Binding-site contacts:
Ligand atom C7 contacts residue TYR146 of chain 1.B at 3.9 Å (hydrophobic).
Ligand atom C5 contacts residue TYR138 of chain 1.B at 3.8 Å (hydrophobic).
Ligand atom O6 contacts residue TYR138 of chain 1.B at 4.2 Å.
Ligand atom C3 contacts residue TYR146 of chain 1.B at 4.1 Å (hydrophobic).
Ligand atom N2 contacts residue ALA137 of chain 1.B at 3.1 Å (h-bond).
Ligand atom C2 contacts residue TYR138 of chain 1.B at 3.9 Å (hydrophobic).
Ligand atom C5 contacts residue TYR138 of chain 1.B at 4.2 Å (hydrophobic).
Ligand atom O7 contacts residue TRP82 of chain 1.B at 2.9 Å (h-bond).
Ligand atom O7 contacts residue ASN23 of chain 1.B at 4.2 Å.
Ligand atom C3 contacts residue ASN23 of chain 1.B at 3.8 Å.
Ligand atom C6 contacts residue TRP82 of chain 1.B at 4.2 Å (hydrophobic).
Ligand atom C2 contacts residue ALA137 of chain 1.B at 3.5 Å (hydrophobic).
Ligand atom C5 contacts residue TRP82 of chain 1.B at 4.2 Å (hydrophobic).
Ligand atom C1 contacts residue TYR138 of chain 1.B at 3.9 Å (hydrophobic).
Ligand atom C8 contacts residue TRP82 of chain 1.B at 3.8 Å (hydrophobic).
Ligand atom C8 contacts residue CYS22 of chain 1.B at 4.2 Å (hydrophobic).
Ligand atom O4 contacts residue TYR138 of chain 1.B at 3.5 Å.
Ligand atom C8 contacts residue TYR146 of chain 1.B at 3.7 Å (hydrophobic).
Ligand atom O3 contacts residue TYR146 of chain 1.B at 3.8 Å.
Ligand atom N2 contacts residue ASN23 of chain 1.B at 2.9 Å (h-bond).
Ligand atom C7 contacts residue ASN23 of chain 1.B at 3.6 Å.
Ligand atom C2 contacts residue ASN23 of chain 1.B at 2.5 Å.
Ligand atom O5 contacts residue TYR138 of chain 1.B at 3.4 Å.
Ligand atom O6 contacts residue TRP82 of chain 1.B at 3.4 Å.
Ligand atom O7 contacts residue TYR138 of chain 1.B at 3.6 Å.
Ligand atom C1 contacts residue ALA137 of chain 1.B at 3.4 Å (hydrophobic).
Ligand atom O5 contacts residue TYR138 of chain 1.B at 4.2 Å.
Ligand atom C3 contacts residue ALA137 of chain 1.B at 3.5 Å (hydrophobic).
Ligand atom C5 contacts residue ASN23 of chain 1.B at 3.6 Å.
Ligand atom C7 contacts residue TRP82 of chain 1.B at 3.7 Å (hydrophobic).
Ligand atom O3 contacts residue TYR138 of chain 1.B at 3.9 Å.
Ligand atom O5 contacts residue ASN23 of chain 1.B at 2.3 Å (h-bond).
Ligand atom C4 contacts residue TYR138 of chain 1.B at 3.7 Å (hydrophobic).
Ligand atom C7 contacts residue ALA137 of chain 1.B at 4.2 Å (hydrophobic).
Ligand atom C1 contacts residue ASN23 of chain 1.B at 1.4 Å.
Ligand atom N2 contacts residue TYR146 of chain 1.B at 3.6 Å.
Ligand atom C4 contacts residue ASN23 of chain 1.B at 4.2 Å.
Ligand atom C1 contacts residue TYR138 of chain 1.B at 3.5 Å (hydrophobic).
Ligand atom C6 contacts residue TYR138 of chain 1.B at 3.6 Å (hydrophobic).
Ligand atom C3 contacts residue TYR138 of chain 1.B at 4.3 Å (hydrophobic).

Sequence of chain 1.B:
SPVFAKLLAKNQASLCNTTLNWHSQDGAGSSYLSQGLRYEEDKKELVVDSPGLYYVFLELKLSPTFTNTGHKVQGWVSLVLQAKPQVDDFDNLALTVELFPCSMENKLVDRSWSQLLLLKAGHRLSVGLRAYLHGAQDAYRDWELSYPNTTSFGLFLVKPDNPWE

This small molecule binds to this protein.
Small molecule (SMILES): CC(=O)N[C@H]1[C@H](O[C@H]2[C@H](O)[C@@H](NC(C)=O)CO[C@@H]2CO)O[C@H](CO)[C@@H](O[C@@H]2O[C@H](CO)[C@@H](O)[C@H](O)[C@@H]2O)[C@@H]1O